Binding-site contacts:
Ligand atom O2A contacts residue GLY30 of chain 1.B at 3.5 Å (h-bond).
Ligand atom O4' contacts residue VAL35 of chain 1.B at 3.4 Å.
Ligand atom O1A contacts residue LYS54 of chain 1.B at 3.0 Å (salt-bridge).
Ligand atom O3G contacts residue ASN151 of chain 1.B at 3.5 Å (h-bond).
Ligand atom C5 contacts residue LEU153 of chain 1.B at 3.6 Å (hydrophobic).
Ligand atom C2 contacts residue MET102 of chain 1.B at 3.2 Å (hydrophobic).
Ligand atom O2A contacts residue GLY33 of chain 1.B at 3.5 Å (h-bond).
Ligand atom N7 contacts residue LEU153 of chain 1.B at 3.6 Å.
Ligand atom O1B contacts residue MG1 of chain 1.T at 2.5 Å.
Ligand atom PA contacts residue LYS54 of chain 1.B at 3.5 Å.
Ligand atom C6 contacts residue LEU153 of chain 1.B at 3.6 Å (hydrophobic).
Ligand atom O2G contacts residue ALA31 of chain 1.B at 3.3 Å (h-bond).
Ligand atom O1A contacts residue MG1 of chain 1.T at 2.4 Å.
Ligand atom O2G contacts residue PHE32 of chain 1.B at 3.8 Å.
Ligand atom O1B contacts residue ASN151 of chain 1.B at 2.9 Å (h-bond).
Ligand atom C5' contacts residue VAL35 of chain 1.B at 3.2 Å (hydrophobic).
Ligand atom PG contacts residue ASN151 of chain 1.B at 3.8 Å.
Ligand atom O3G contacts residue ARG150 of chain 1.B at 2.9 Å (salt-bridge).
Ligand atom O1A contacts residue ASP164 of chain 1.B at 3.7 Å.
Ligand atom O2A contacts residue LYS54 of chain 1.B at 3.2 Å.
Ligand atom O3A contacts residue GLY30 of chain 1.B at 3.6 Å.
Ligand atom O1G contacts residue ASN151 of chain 1.B at 2.7 Å (h-bond).
Ligand atom N6 contacts residue ALA52 of chain 1.B at 3.4 Å.
Ligand atom N3B contacts residue ARG150 of chain 1.B at 3.3 Å.
Ligand atom O3G contacts residue ASP146 of chain 1.B at 3.1 Å (salt-bridge).
Ligand atom O1G contacts residue ASP164 of chain 1.B at 2.5 Å (salt-bridge).
Ligand atom N6 contacts residue LEU153 of chain 1.B at 3.5 Å.
Ligand atom O2' contacts residue CYS106 of chain 1.B at 3.3 Å.
Ligand atom C4' contacts residue GLY28 of chain 1.B at 3.7 Å.
Ligand atom N1 contacts residue MET102 of chain 1.B at 3.0 Å (h-bond).
Ligand atom C1' contacts residue 7XO1 of chain 1.R at 3.7 Å.
Ligand atom C5' contacts residue GLY28 of chain 1.B at 3.6 Å.
Ligand atom C2 contacts residue 7XO1 of chain 1.R at 2.9 Å.
Ligand atom PA contacts residue MG1 of chain 1.T at 3.6 Å.
Ligand atom C8 contacts residue VAL35 of chain 1.B at 3.8 Å (hydrophobic).
Ligand atom N6 contacts residue GLN100 of chain 1.B at 2.9 Å (h-bond).
Ligand atom O2A contacts residue VAL35 of chain 1.B at 3.5 Å.
Ligand atom O1B contacts residue ARG150 of chain 1.B at 3.5 Å (salt-bridge).
Ligand atom C6 contacts residue ALA52 of chain 1.B at 3.7 Å (hydrophobic).
Ligand atom N3 contacts residue 7XO1 of chain 1.R at 2.8 Å.

Sequence of chain 1.B:
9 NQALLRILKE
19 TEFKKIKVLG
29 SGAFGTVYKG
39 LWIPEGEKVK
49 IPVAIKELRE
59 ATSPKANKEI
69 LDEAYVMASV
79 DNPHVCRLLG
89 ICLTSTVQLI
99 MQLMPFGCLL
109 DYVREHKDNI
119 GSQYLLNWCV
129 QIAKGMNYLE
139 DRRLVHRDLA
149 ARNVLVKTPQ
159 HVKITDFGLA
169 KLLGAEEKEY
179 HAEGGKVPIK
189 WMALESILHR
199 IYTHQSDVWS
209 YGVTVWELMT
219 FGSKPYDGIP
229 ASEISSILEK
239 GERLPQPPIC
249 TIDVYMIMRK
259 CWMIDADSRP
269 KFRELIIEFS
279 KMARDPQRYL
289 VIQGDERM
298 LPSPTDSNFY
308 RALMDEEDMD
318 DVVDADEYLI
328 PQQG

The small molecule below binds the protein below.
Small molecule (SMILES): Nc1ncnc2c1ncn2[C@@H]1O[C@H](CO[P](=O)(O)O[P](=O)(O)NP(=O)(O)O)[C@@H](O)[C@H]1O